Binding-site contacts:
Ligand atom O1 contacts residue TRP24 of chain 1.B at 3.4 Å.
Ligand atom C4 contacts residue LYS395 of chain 1.B at 4.1 Å.
Ligand atom C5 contacts residue LYS395 of chain 1.B at 3.9 Å.
Ligand atom O3 contacts residue GLU413 of chain 1.B at 3.2 Å (salt-bridge).
Ligand atom C1 contacts residue VAL21 of chain 1.B at 3.7 Å (hydrophobic).
Ligand atom C3 contacts residue GLU413 of chain 1.B at 4.0 Å.
Ligand atom O6 contacts residue GLU413 of chain 1.B at 3.4 Å.
Ligand atom C4 contacts residue GLU413 of chain 1.B at 3.2 Å.
Ligand atom O3 contacts residue LYS82 of chain 1.B at 2.6 Å (salt-bridge).
Ligand atom C3 contacts residue GLU79 of chain 1.B at 4.0 Å.
Ligand atom C6 contacts residue TRP414 of chain 1.B at 3.0 Å (hydrophobic).
Ligand atom C3 contacts residue LYS82 of chain 1.B at 3.6 Å.
Ligand atom O5 contacts residue TRP414 of chain 1.B at 4.1 Å.
Ligand atom O2 contacts residue ASP76 of chain 1.B at 4.3 Å.
Ligand atom O6 contacts residue TRP414 of chain 1.B at 3.1 Å (h-bond).
Ligand atom C1 contacts residue TRP24 of chain 1.B at 4.3 Å (hydrophobic).
Ligand atom O3 contacts residue ARG78 of chain 1.B at 3.9 Å.
Ligand atom C2 contacts residue ARG78 of chain 1.B at 3.9 Å.
Ligand atom O6 contacts residue GLU399 of chain 1.B at 3.0 Å (salt-bridge).
Ligand atom O2 contacts residue GLU79 of chain 1.B at 3.9 Å.
Ligand atom C6 contacts residue TRP414 of chain 1.B at 3.7 Å (hydrophobic).
Ligand atom C6 contacts residue GLU413 of chain 1.B at 4.0 Å.
Ligand atom C5 contacts residue GLU399 of chain 1.B at 3.6 Å.
Ligand atom O4 contacts residue GLU413 of chain 1.B at 2.8 Å (salt-bridge).
Ligand atom O1 contacts residue VAL21 of chain 1.B at 3.6 Å.
Ligand atom O6 contacts residue ARG78 of chain 1.B at 3.4 Å (salt-bridge).
Ligand atom O6 contacts residue TRP24 of chain 1.B at 4.2 Å.
Ligand atom O6 contacts residue TRP414 of chain 1.B at 2.8 Å (h-bond).
Ligand atom O5 contacts residue TRP24 of chain 1.B at 3.9 Å.
Ligand atom O2 contacts residue ARG78 of chain 1.B at 4.3 Å.
Ligand atom O5 contacts residue ARG78 of chain 1.B at 3.4 Å (salt-bridge).
Ligand atom C5 contacts residue GLU413 of chain 1.B at 4.2 Å.
Ligand atom C6 contacts residue LYS395 of chain 1.B at 3.8 Å.
Ligand atom C1 contacts residue ARG78 of chain 1.B at 3.8 Å.
Ligand atom C4 contacts residue LYS82 of chain 1.B at 3.8 Å.
Ligand atom C6 contacts residue GLU399 of chain 1.B at 3.1 Å.
Ligand atom O3 contacts residue GLU79 of chain 1.B at 3.6 Å (salt-bridge).
Ligand atom O4 contacts residue LYS82 of chain 1.B at 3.4 Å (salt-bridge).
Ligand atom C5 contacts residue TRP24 of chain 1.B at 4.1 Å (hydrophobic).
Ligand atom O4 contacts residue LYS395 of chain 1.B at 3.1 Å (salt-bridge).

Sequence of chain 1.B:
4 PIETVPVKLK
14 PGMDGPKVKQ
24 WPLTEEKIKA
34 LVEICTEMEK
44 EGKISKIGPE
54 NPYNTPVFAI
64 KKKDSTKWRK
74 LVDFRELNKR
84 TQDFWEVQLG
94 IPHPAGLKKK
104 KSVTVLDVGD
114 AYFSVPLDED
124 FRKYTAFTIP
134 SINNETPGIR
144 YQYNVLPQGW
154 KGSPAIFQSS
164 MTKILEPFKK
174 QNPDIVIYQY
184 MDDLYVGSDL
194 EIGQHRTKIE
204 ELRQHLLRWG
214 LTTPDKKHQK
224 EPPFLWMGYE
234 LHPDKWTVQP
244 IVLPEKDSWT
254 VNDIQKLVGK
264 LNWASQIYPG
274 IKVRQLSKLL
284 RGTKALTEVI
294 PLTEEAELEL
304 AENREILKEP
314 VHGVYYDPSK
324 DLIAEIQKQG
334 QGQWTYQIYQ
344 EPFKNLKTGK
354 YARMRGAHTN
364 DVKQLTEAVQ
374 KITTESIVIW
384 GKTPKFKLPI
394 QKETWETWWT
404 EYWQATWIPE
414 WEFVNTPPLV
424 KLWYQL

This protein binds this small molecule.
Small molecule (SMILES): OC[C@H]1O[C@@](CO)(O[C@H]2O[C@H](CO)[C@@H](O)[C@H](O)[C@H]2O)[C@@H](O)[C@@H]1O